Sequence of chain 1.A:
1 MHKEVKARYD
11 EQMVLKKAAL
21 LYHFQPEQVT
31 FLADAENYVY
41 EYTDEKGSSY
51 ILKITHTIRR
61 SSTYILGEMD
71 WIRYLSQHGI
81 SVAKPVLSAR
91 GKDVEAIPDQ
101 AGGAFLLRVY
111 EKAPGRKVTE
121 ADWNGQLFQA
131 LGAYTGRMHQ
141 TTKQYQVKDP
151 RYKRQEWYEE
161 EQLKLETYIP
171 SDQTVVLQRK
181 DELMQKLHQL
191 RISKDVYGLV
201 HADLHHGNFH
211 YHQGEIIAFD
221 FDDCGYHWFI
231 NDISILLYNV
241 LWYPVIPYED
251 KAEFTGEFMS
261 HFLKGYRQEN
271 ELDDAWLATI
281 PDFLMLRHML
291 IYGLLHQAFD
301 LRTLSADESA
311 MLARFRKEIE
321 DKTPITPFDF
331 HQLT

Binding-site contacts:
Ligand atom CAV contacts residue HIS205 of chain 1.A at 3.4 Å.
Ligand atom OAI contacts residue ASP203 of chain 1.A at 2.8 Å (salt-bridge).
Ligand atom OAG contacts residue HIS205 of chain 1.A at 3.4 Å.
Ligand atom OAE contacts residue ASP223 of chain 1.A at 3.2 Å.
Ligand atom CAW contacts residue HIS205 of chain 1.A at 3.8 Å.
Ligand atom OAJ contacts residue LEU290 of chain 1.A at 3.7 Å.
Ligand atom NAD contacts residue ASP223 of chain 1.A at 2.8 Å (salt-bridge).
Ligand atom CBA contacts residue ASP203 of chain 1.A at 3.2 Å.
Ligand atom OAJ contacts residue ARG287 of chain 1.A at 3.7 Å.
Ligand atom NAC contacts residue GLN162 of chain 1.A at 2.7 Å (h-bond).
Ligand atom OAJ contacts residue ILE291 of chain 1.A at 3.5 Å.
Ligand atom CAO contacts residue ASN239 of chain 1.A at 3.9 Å.
Ligand atom CAZ contacts residue ASP223 of chain 1.A at 3.7 Å.
Ligand atom CAV contacts residue GLY207 of chain 1.A at 3.9 Å.
Ligand atom CAM contacts residue TYR243 of chain 1.A at 3.6 Å (hydrophobic).
Ligand atom OAF contacts residue TRP242 of chain 1.A at 3.6 Å.
Ligand atom CAA contacts residue LEU294 of chain 1.A at 3.9 Å (hydrophobic).
Ligand atom OAF contacts residue ILE291 of chain 1.A at 3.2 Å.
Ligand atom CAM contacts residue HIS205 of chain 1.A at 3.9 Å.
Ligand atom NAC contacts residue GLU160 of chain 1.A at 3.2 Å (salt-bridge).
Ligand atom CAK contacts residue HIS205 of chain 1.A at 3.8 Å.
Ligand atom CAO contacts residue TRP242 of chain 1.A at 3.9 Å (hydrophobic).
Ligand atom CAL contacts residue HIS205 of chain 1.A at 3.8 Å.
Ligand atom CAX contacts residue HIS205 of chain 1.A at 3.5 Å.
Ligand atom OAJ contacts residue LEU294 of chain 1.A at 3.4 Å.
Ligand atom CAN contacts residue LEU290 of chain 1.A at 3.8 Å (hydrophobic).
Ligand atom CAL contacts residue HIS206 of chain 1.A at 3.6 Å.
Ligand atom CAS contacts residue GLN162 of chain 1.A at 3.5 Å.
Ligand atom CBB contacts residue LEU294 of chain 1.A at 3.8 Å (hydrophobic).
Ligand atom CAZ contacts residue ARG287 of chain 1.A at 3.8 Å.
Ligand atom CAN contacts residue GLN162 of chain 1.A at 3.4 Å.
Ligand atom CAK contacts residue TYR243 of chain 1.A at 3.8 Å (hydrophobic).
Ligand atom CAK contacts residue ASN239 of chain 1.A at 3.6 Å.
Ligand atom OAH contacts residue GLY207 of chain 1.A at 3.4 Å.
Ligand atom CAK contacts residue HIS206 of chain 1.A at 3.5 Å.
Ligand atom CAM contacts residue ASN239 of chain 1.A at 3.6 Å.
Ligand atom CAS contacts residue ASP223 of chain 1.A at 3.6 Å.
Ligand atom NAC contacts residue ASP223 of chain 1.A at 3.6 Å.
Ligand atom OAH contacts residue HIS205 of chain 1.A at 3.7 Å.
Ligand atom CAU contacts residue HIS205 of chain 1.A at 3.5 Å.

A small-molecule ligand and the protein it binds are described below.
Small molecule (SMILES): CC(C)C[C@H](NC(=O)[C@@H](O)[C@@H](O)[C@@H](N)CC(N)=O)[C@@H]1Cc2cccc(O)c2C(=O)O1